Binding-site contacts:
Ligand atom N2 contacts residue ASN355 of chain 1.A at 2.9 Å (h-bond).
Ligand atom C3 contacts residue ASN355 of chain 1.A at 3.8 Å.
Ligand atom C1 contacts residue ASN355 of chain 1.A at 1.4 Å.
Ligand atom C4 contacts residue ASN355 of chain 1.A at 4.2 Å.
Ligand atom C1 contacts residue SER357 of chain 1.A at 3.8 Å.
Ligand atom O5 contacts residue ASN355 of chain 1.A at 2.4 Å (h-bond).
Ligand atom C5 contacts residue GLN332 of chain 1.A at 4.0 Å.
Ligand atom C8 contacts residue THR342 of chain 1.A at 3.6 Å.
Ligand atom O5 contacts residue SER357 of chain 1.A at 3.7 Å.
Ligand atom C5 contacts residue ASN355 of chain 1.A at 3.7 Å.
Ligand atom C7 contacts residue TRP387 of chain 1.A at 3.7 Å (hydrophobic).
Ligand atom C8 contacts residue THR341 of chain 1.A at 3.3 Å.
Ligand atom C8 contacts residue TRP387 of chain 1.A at 4.3 Å (hydrophobic).
Ligand atom C8 contacts residue LEU338 of chain 1.A at 4.1 Å (hydrophobic).
Ligand atom N2 contacts residue TRP387 of chain 1.A at 4.4 Å.
Ligand atom C7 contacts residue ASN355 of chain 1.A at 3.6 Å.
Ligand atom C1 contacts residue GLN332 of chain 1.A at 4.4 Å.
Ligand atom C2 contacts residue ASN355 of chain 1.A at 2.5 Å.
Ligand atom O6 contacts residue SER357 of chain 1.A at 3.8 Å.
Ligand atom O7 contacts residue ASN355 of chain 1.A at 3.9 Å.
Ligand atom C4 contacts residue GLN332 of chain 1.A at 4.3 Å.
Ligand atom O4 contacts residue GLN332 of chain 1.A at 4.2 Å.
Ligand atom O7 contacts residue TRP387 of chain 1.A at 3.1 Å.
Ligand atom C5 contacts residue SER357 of chain 1.A at 4.0 Å.
Ligand atom C3 contacts residue GLN332 of chain 1.A at 4.0 Å.

The protein below binds the small molecule below.
Small molecule (SMILES): CC(=O)N[C@@H]1[C@@H](O)[C@H](O)[C@@H](CO)O[C@H]1O

Sequence of chain 1.A:
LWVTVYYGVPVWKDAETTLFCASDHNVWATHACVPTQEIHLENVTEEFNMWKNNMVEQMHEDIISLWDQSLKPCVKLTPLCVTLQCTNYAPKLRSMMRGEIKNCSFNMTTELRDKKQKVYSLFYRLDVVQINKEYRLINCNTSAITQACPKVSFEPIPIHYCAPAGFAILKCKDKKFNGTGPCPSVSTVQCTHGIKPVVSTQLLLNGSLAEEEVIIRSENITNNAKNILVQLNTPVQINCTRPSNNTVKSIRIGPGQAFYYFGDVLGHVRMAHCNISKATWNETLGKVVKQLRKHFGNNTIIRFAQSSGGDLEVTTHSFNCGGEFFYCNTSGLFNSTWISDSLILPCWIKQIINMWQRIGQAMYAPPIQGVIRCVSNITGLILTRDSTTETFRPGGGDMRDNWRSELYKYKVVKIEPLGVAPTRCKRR